Binding-site contacts:
Ligand atom O15 contacts residue PO41 of chain 1.L at 3.4 Å (h-bond).
Ligand atom O33 contacts residue GLU221 of chain 1.B at 3.3 Å.
Ligand atom O12 contacts residue LYS273 of chain 1.B at 3.4 Å (salt-bridge).
Ligand atom C4 contacts residue HIS192 of chain 1.B at 3.5 Å.
Ligand atom O23 contacts residue ARG25 of chain 1.B at 3.1 Å (salt-bridge).
Ligand atom O46 contacts residue LYS51 of chain 1.B at 3.5 Å (salt-bridge).
Ligand atom O43 contacts residue LYS157 of chain 1.B at 3.3 Å (salt-bridge).
Ligand atom O22 contacts residue HIS192 of chain 1.B at 3.5 Å.
Ligand atom O45 contacts residue LYS273 of chain 1.B at 2.7 Å (salt-bridge).
Ligand atom C4 contacts residue PO41 of chain 1.L at 3.6 Å.
Ligand atom P3 contacts residue ARG25 of chain 1.B at 3.7 Å.
Ligand atom O42 contacts residue LYS273 of chain 1.B at 2.9 Å (salt-bridge).
Ligand atom O15 contacts residue VAL224 of chain 1.B at 3.7 Å.
Ligand atom O26 contacts residue GOL1 of chain 1.O at 3.5 Å (h-bond).
Ligand atom O26 contacts residue TYR277 of chain 1.B at 3.8 Å.
Ligand atom P6 contacts residue GOL1 of chain 1.O at 3.4 Å.
Ligand atom O13 contacts residue HIS192 of chain 1.B at 3.3 Å.
Ligand atom O25 contacts residue TYR277 of chain 1.B at 3.6 Å.
Ligand atom O16 contacts residue VAL224 of chain 1.B at 3.5 Å.
Ligand atom P2 contacts residue LYS157 of chain 1.B at 3.8 Å.
Ligand atom O32 contacts residue LYS157 of chain 1.B at 3.6 Å.
Ligand atom O22 contacts residue LYS157 of chain 1.B at 2.6 Å (salt-bridge).
Ligand atom O35 contacts residue GLY225 of chain 1.B at 3.5 Å.
Ligand atom O46 contacts residue VAL224 of chain 1.B at 3.8 Å.
Ligand atom P3 contacts residue ASP191 of chain 1.B at 3.6 Å.
Ligand atom O14 contacts residue PO41 of chain 1.L at 2.6 Å (h-bond).
Ligand atom O36 contacts residue GOL1 of chain 1.O at 3.1 Å (h-bond).
Ligand atom O45 contacts residue HIS192 of chain 1.B at 2.8 Å (h-bond).
Ligand atom O15 contacts residue GLY225 of chain 1.B at 3.4 Å (h-bond).
Ligand atom O36 contacts residue TYR277 of chain 1.B at 2.5 Å (h-bond).
Ligand atom O35 contacts residue LYS280 of chain 1.B at 3.0 Å (salt-bridge).
Ligand atom O33 contacts residue ASP191 of chain 1.B at 2.7 Å (salt-bridge).
Ligand atom O43 contacts residue ARG25 of chain 1.B at 2.9 Å (salt-bridge).
Ligand atom O43 contacts residue ASP191 of chain 1.B at 3.4 Å (salt-bridge).
Ligand atom O35 contacts residue HIS192 of chain 1.B at 3.5 Å.
Ligand atom O46 contacts residue GOL1 of chain 1.O at 2.9 Å (h-bond).
Ligand atom O42 contacts residue HIS192 of chain 1.B at 3.8 Å.
Ligand atom C5 contacts residue PO41 of chain 1.L at 3.5 Å.
Ligand atom O12 contacts residue HIS192 of chain 1.B at 3.7 Å.
Ligand atom O14 contacts residue ASP191 of chain 1.B at 2.9 Å (salt-bridge).

Sequence of chain 1.B:
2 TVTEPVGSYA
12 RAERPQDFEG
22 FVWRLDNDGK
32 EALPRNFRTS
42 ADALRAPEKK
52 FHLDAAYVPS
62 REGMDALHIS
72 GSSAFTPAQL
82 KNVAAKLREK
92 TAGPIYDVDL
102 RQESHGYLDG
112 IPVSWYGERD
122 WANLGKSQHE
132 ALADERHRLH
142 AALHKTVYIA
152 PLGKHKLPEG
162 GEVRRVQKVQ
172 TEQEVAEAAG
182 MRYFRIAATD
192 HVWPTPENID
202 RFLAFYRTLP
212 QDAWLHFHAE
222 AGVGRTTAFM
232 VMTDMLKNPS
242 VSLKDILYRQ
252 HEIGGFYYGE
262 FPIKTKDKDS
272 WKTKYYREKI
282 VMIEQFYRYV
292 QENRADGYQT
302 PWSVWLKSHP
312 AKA

This protein binds this small molecule.
Small molecule (SMILES): O=P(O)(O)OC1[C@H](OP(=O)(O)O)[C@H](OP(=O)(O)O)C(O)[C@H](OP(=O)(O)O)[C@H]1OP(=O)(O)O